The small molecule below binds the protein below.
Small molecule (SMILES): CC(=O)N[C@H]1[C@H](O[C@H]2[C@H](O)[C@@H](NC(C)=O)CO[C@@H]2CO)O[C@H](CO)[C@@H](O)[C@@H]1O

Sequence of chain 4.F:
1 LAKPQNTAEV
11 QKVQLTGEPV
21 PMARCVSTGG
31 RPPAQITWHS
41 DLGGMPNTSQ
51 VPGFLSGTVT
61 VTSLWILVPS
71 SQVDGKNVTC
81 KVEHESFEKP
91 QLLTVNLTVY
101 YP

Binding-site contacts:
Ligand atom C5 contacts residue ASN77 of chain 4.F at 3.7 Å.
Ligand atom N2 contacts residue ASN77 of chain 4.F at 2.8 Å (h-bond).
Ligand atom N2 contacts residue NAG1 of chain 4.L at 4.2 Å.
Ligand atom C8 contacts residue ASN77 of chain 4.F at 4.1 Å.
Ligand atom O5 contacts residue THR94 of chain 4.F at 3.8 Å.
Ligand atom C2 contacts residue NAG1 of chain 4.L at 4.3 Å.
Ligand atom O5 contacts residue NAG1 of chain 4.L at 4.2 Å.
Ligand atom C5 contacts residue NAG1 of chain 4.L at 4.5 Å.
Ligand atom C1 contacts residue ASN77 of chain 4.F at 1.5 Å.
Ligand atom C6 contacts residue THR94 of chain 4.F at 4.0 Å.
Ligand atom C1 contacts residue NAG1 of chain 4.L at 3.4 Å.
Ligand atom C8 contacts residue NAG1 of chain 4.L at 4.3 Å.
Ligand atom C4 contacts residue ASN77 of chain 4.F at 4.2 Å.
Ligand atom O5 contacts residue ASN77 of chain 4.F at 2.4 Å (h-bond).
Ligand atom C7 contacts residue NAG1 of chain 4.L at 4.3 Å.
Ligand atom O6 contacts residue THR94 of chain 4.F at 4.0 Å.
Ligand atom O7 contacts residue ASN77 of chain 4.F at 2.3 Å (h-bond).
Ligand atom C3 contacts residue ASN77 of chain 4.F at 3.7 Å.
Ligand atom C2 contacts residue ASN77 of chain 4.F at 2.3 Å.
Ligand atom C7 contacts residue ASN77 of chain 4.F at 2.7 Å.